Binding-site contacts:
Ligand atom C20 contacts residue VAL191 of chain 58.A at 3.5 Å (hydrophobic).
Ligand atom C8 contacts residue PHE124 of chain 58.A at 3.6 Å (hydrophobic).
Ligand atom C14 contacts residue TYR197 of chain 58.A at 4.1 Å (hydrophobic).
Ligand atom N9 contacts residue TYR128 of chain 58.A at 4.1 Å.
Ligand atom C7 contacts residue LEU106 of chain 58.A at 4.1 Å (hydrophobic).
Ligand atom C11 contacts residue ILE104 of chain 58.A at 3.5 Å (hydrophobic).
Ligand atom N4 contacts residue DMS1 of chain 58.F at 3.6 Å (h-bond).
Ligand atom C10 contacts residue TYR128 of chain 58.A at 3.6 Å (hydrophobic).
Ligand atom C8 contacts residue TYR197 of chain 58.A at 3.4 Å (hydrophobic).
Ligand atom C17 contacts residue ILE104 of chain 58.A at 3.8 Å (hydrophobic).
Ligand atom N5 contacts residue ASN219 of chain 58.A at 4.1 Å.
Ligand atom N12 contacts residue TYR128 of chain 58.A at 2.5 Å (h-bond).
Ligand atom C11 contacts residue MET221 of chain 58.A at 4.0 Å (hydrophobic).
Ligand atom C13 contacts residue SER126 of chain 58.A at 3.7 Å.
Ligand atom C20 contacts residue VAL188 of chain 58.A at 3.7 Å (hydrophobic).
Ligand atom C10 contacts residue MET221 of chain 58.A at 4.0 Å (hydrophobic).
Ligand atom C7 contacts residue PHE124 of chain 58.A at 3.8 Å (hydrophobic).
Ligand atom C14 contacts residue SER126 of chain 58.A at 3.6 Å.
Ligand atom C10 contacts residue LEU106 of chain 58.A at 4.0 Å (hydrophobic).
Ligand atom C19 contacts residue TYR152 of chain 58.A at 3.9 Å (hydrophobic).
Ligand atom C19 contacts residue VAL191 of chain 58.A at 4.0 Å (hydrophobic).
Ligand atom N4 contacts residue ASN219 of chain 58.A at 4.0 Å.
Ligand atom C10 contacts residue ILE104 of chain 58.A at 3.9 Å (hydrophobic).
Ligand atom C14 contacts residue TYR128 of chain 58.A at 3.3 Å (hydrophobic).
Ligand atom C19 contacts residue VAL188 of chain 58.A at 3.5 Å (hydrophobic).
Ligand atom C11 contacts residue TYR128 of chain 58.A at 3.4 Å (hydrophobic).
Ligand atom C16 contacts residue ILE104 of chain 58.A at 3.7 Å (hydrophobic).
Ligand atom C21 contacts residue MET224 of chain 58.A at 4.0 Å (hydrophobic).
Ligand atom C13 contacts residue TYR128 of chain 58.A at 3.0 Å (hydrophobic).
Ligand atom C15 contacts residue TYR128 of chain 58.A at 3.0 Å (hydrophobic).
Ligand atom C7 contacts residue TYR197 of chain 58.A at 3.5 Å (hydrophobic).
Ligand atom C18 contacts residue VAL188 of chain 58.A at 3.9 Å (hydrophobic).
Ligand atom C17 contacts residue TYR128 of chain 58.A at 3.8 Å (hydrophobic).
Ligand atom C13 contacts residue TYR197 of chain 58.A at 4.0 Å (hydrophobic).
Ligand atom C1 contacts residue DMS1 of chain 58.F at 4.1 Å.
Ligand atom N5 contacts residue DMS1 of chain 58.F at 3.9 Å.
Ligand atom C21 contacts residue ILE104 of chain 58.A at 3.5 Å (hydrophobic).
Ligand atom C1 contacts residue ASN198 of chain 58.A at 4.0 Å.
Ligand atom C18 contacts residue TYR152 of chain 58.A at 3.8 Å (hydrophobic).
Ligand atom C16 contacts residue TYR128 of chain 58.A at 2.9 Å (hydrophobic).

Sequence of chain 58.A:
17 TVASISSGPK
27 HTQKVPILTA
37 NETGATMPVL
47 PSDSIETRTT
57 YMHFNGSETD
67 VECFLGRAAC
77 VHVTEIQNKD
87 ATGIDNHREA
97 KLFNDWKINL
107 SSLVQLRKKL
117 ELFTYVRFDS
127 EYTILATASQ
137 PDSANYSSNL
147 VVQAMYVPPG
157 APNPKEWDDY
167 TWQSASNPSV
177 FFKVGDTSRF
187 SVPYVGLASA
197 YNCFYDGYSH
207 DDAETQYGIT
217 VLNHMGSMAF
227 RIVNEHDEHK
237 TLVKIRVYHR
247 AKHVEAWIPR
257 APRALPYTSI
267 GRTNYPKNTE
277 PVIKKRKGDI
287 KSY

This protein binds this small molecule.
Small molecule (SMILES): COc1ccc(N2CCN(c3cccc(C)c3)CC2)nn1